Sequence of chain 10.C:
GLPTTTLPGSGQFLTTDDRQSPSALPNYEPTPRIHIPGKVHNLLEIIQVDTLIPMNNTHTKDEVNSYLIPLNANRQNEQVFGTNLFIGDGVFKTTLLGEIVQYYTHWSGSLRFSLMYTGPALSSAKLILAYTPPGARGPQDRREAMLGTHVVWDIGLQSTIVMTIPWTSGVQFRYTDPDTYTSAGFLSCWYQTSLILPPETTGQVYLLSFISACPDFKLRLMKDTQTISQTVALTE

Sequence of chain 9.C:
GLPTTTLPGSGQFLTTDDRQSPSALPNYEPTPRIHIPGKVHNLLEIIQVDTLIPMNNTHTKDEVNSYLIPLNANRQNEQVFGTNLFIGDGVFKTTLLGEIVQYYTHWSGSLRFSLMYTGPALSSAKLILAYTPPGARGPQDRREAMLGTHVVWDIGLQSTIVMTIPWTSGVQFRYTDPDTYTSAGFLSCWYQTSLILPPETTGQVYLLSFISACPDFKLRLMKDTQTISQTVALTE

Sequence of chain 9.A:
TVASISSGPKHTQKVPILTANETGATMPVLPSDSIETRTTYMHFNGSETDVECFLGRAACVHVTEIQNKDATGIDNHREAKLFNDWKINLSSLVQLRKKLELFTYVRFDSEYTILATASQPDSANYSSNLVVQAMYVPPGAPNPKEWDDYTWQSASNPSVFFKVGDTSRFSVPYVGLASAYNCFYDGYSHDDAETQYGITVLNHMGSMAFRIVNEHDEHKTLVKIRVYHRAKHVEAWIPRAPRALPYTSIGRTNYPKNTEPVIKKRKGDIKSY

This protein binds this small molecule.
Small molecule (SMILES): Cc1cc(CCCCCOc2c(Cl)cc(C3=NCCO3)cc2Cl)on1

Binding-site contacts:
Ligand atom C4C contacts residue VAL191 of chain 9.A at 3.7 Å (hydrophobic).
Ligand atom C3B contacts residue TYR152 of chain 9.A at 3.9 Å (hydrophobic).
Ligand atom C4B contacts residue PHE186 of chain 9.A at 3.6 Å (hydrophobic).
Ligand atom N2 contacts residue MET221 of chain 9.A at 3.9 Å.
Ligand atom CL1 contacts residue LEU25 of chain 9.C at 3.5 Å.
Ligand atom O1A contacts residue MET224 of chain 9.A at 3.9 Å.
Ligand atom N3A contacts residue ALA24 of chain 9.C at 3.8 Å.
Ligand atom C2C contacts residue ILE104 of chain 9.A at 3.9 Å (hydrophobic).
Ligand atom C5B contacts residue PHE186 of chain 9.A at 3.8 Å (hydrophobic).
Ligand atom C4A contacts residue SER175 of chain 9.A at 3.6 Å.
Ligand atom N2 contacts residue ASN219 of chain 9.A at 3.5 Å (h-bond).
Ligand atom C2C contacts residue MET221 of chain 9.A at 3.3 Å (hydrophobic).
Ligand atom C4B contacts residue TYR152 of chain 9.A at 3.7 Å (hydrophobic).
Ligand atom C5B contacts residue MET224 of chain 9.A at 3.8 Å (hydrophobic).
Ligand atom C31 contacts residue ASN219 of chain 9.A at 3.7 Å.
Ligand atom N3A contacts residue PRO174 of chain 9.A at 3.3 Å (h-bond).
Ligand atom C3B contacts residue ALA24 of chain 9.C at 4.0 Å (hydrophobic).
Ligand atom C1C contacts residue TYR128 of chain 9.A at 3.6 Å (hydrophobic).
Ligand atom C5A contacts residue VAL176 of chain 9.A at 3.8 Å (hydrophobic).
Ligand atom C2A contacts residue PHE186 of chain 9.A at 3.6 Å (hydrophobic).
Ligand atom CL2 contacts residue MET224 of chain 9.A at 3.2 Å.
Ligand atom C3C contacts residue ILE104 of chain 9.A at 3.6 Å (hydrophobic).
Ligand atom C5A contacts residue ALA150 of chain 9.A at 3.4 Å (hydrophobic).
Ligand atom C4A contacts residue ALA150 of chain 9.A at 3.9 Å (hydrophobic).
Ligand atom C5 contacts residue MET221 of chain 9.A at 3.9 Å (hydrophobic).
Ligand atom C5 contacts residue LEU106 of chain 9.A at 3.7 Å (hydrophobic).
Ligand atom C1C contacts residue LEU106 of chain 9.A at 3.9 Å (hydrophobic).
Ligand atom O1 contacts residue MET221 of chain 9.A at 3.4 Å (h-bond).
Ligand atom CL2 contacts residue TYR128 of chain 9.A at 3.4 Å.
Ligand atom C3C contacts residue TYR128 of chain 9.A at 3.8 Å (hydrophobic).
Ligand atom CL1 contacts residue VAL188 of chain 9.A at 3.7 Å.
Ligand atom CL2 contacts residue ILE104 of chain 9.A at 3.4 Å.
Ligand atom C4A contacts residue PRO174 of chain 9.A at 3.2 Å (hydrophobic).
Ligand atom C5C contacts residue TYR152 of chain 9.A at 3.8 Å (hydrophobic).
Ligand atom O1A contacts residue PHE186 of chain 9.A at 3.4 Å.
Ligand atom O1 contacts residue LEU106 of chain 9.A at 3.7 Å.
Ligand atom C4A contacts residue VAL176 of chain 9.A at 3.9 Å (hydrophobic).
Ligand atom C4 contacts residue TYR197 of chain 9.A at 3.6 Å (hydrophobic).
Ligand atom C31 contacts residue TYR197 of chain 9.A at 3.6 Å (hydrophobic).
Ligand atom O1B contacts residue VAL188 of chain 9.A at 3.8 Å.